Binding-site contacts:
Ligand atom C25 contacts residue ASN79 of chain 1.A at 3.4 Å.
Ligand atom C21 contacts residue TRP193 of chain 1.A at 3.5 Å (hydrophobic).
Ligand atom N11 contacts residue GLY194 of chain 1.A at 3.2 Å (h-bond).
Ligand atom C16 contacts residue SER172 of chain 1.A at 3.5 Å.
Ligand atom N3 contacts residue SER177 of chain 1.A at 3.7 Å.
Ligand atom C16 contacts residue CYS173 of chain 1.A at 3.5 Å (hydrophobic).
Ligand atom C15 contacts residue CYS173 of chain 1.A at 3.5 Å (hydrophobic).
Ligand atom C2 contacts residue GLN174 of chain 1.A at 3.8 Å.
Ligand atom N3 contacts residue SER192 of chain 1.A at 2.9 Å (h-bond).
Ligand atom C28 contacts residue THR80 of chain 1.A at 3.3 Å.
Ligand atom C25 contacts residue GLN155 of chain 1.A at 3.5 Å.
Ligand atom C22 contacts residue GLN174 of chain 1.A at 3.2 Å.
Ligand atom C15 contacts residue VAL191 of chain 1.A at 3.6 Å (hydrophobic).
Ligand atom C22 contacts residue GLY194 of chain 1.A at 3.7 Å.
Ligand atom N19 contacts residue SER172 of chain 1.A at 3.4 Å (h-bond).
Ligand atom C1 contacts residue GLN174 of chain 1.A at 3.7 Å.
Ligand atom O27 contacts residue THR80 of chain 1.A at 3.7 Å.
Ligand atom C18 contacts residue SER172 of chain 1.A at 3.1 Å.
Ligand atom N20 contacts residue GLY204 of chain 1.A at 3.3 Å.
Ligand atom O12 contacts residue TRP193 of chain 1.A at 3.1 Å.
Ligand atom N19 contacts residue ASP171 of chain 1.A at 2.8 Å (salt-bridge).
Ligand atom N19 contacts residue GLY196 of chain 1.A at 2.9 Å (h-bond).
Ligand atom C28 contacts residue GLN155 of chain 1.A at 3.6 Å.
Ligand atom C21 contacts residue GLY196 of chain 1.A at 3.7 Å.
Ligand atom C2 contacts residue SER177 of chain 1.A at 3.2 Å.
Ligand atom O27 contacts residue GLN155 of chain 1.A at 3.3 Å (h-bond).
Ligand atom C21 contacts residue GLY194 of chain 1.A at 3.3 Å.
Ligand atom O14 contacts residue GLN174 of chain 1.A at 3.1 Å (h-bond).
Ligand atom C29 contacts residue TRP193 of chain 1.A at 3.5 Å (hydrophobic).
Ligand atom C13 contacts residue HIS40 of chain 1.A at 3.7 Å.
Ligand atom N20 contacts residue ASP171 of chain 1.A at 2.8 Å (salt-bridge).
Ligand atom N3 contacts residue HIS40 of chain 1.A at 3.7 Å.
Ligand atom C17 contacts residue SER172 of chain 1.A at 3.7 Å.
Ligand atom C18 contacts residue ASP171 of chain 1.A at 3.5 Å.
Ligand atom N20 contacts residue SER172 of chain 1.A at 3.0 Å (h-bond).
Ligand atom C26 contacts residue THR80 of chain 1.A at 3.7 Å.
Ligand atom C26 contacts residue GLN155 of chain 1.A at 3.2 Å.
Ligand atom C2 contacts residue SER192 of chain 1.A at 3.8 Å.
Ligand atom O12 contacts residue GLY194 of chain 1.A at 3.2 Å (h-bond).
Ligand atom N19 contacts residue CYS197 of chain 1.A at 3.7 Å.

Sequence of chain 1.A:
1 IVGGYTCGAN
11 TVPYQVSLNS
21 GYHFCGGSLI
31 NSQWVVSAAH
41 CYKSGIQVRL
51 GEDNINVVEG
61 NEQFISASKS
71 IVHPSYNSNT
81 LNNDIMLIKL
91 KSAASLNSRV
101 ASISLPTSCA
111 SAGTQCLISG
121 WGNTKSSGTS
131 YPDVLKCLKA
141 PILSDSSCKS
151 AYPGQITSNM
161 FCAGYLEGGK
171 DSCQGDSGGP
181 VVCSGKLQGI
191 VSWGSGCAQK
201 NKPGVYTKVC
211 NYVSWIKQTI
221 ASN

The protein below binds the small molecule below.
Small molecule (SMILES): [H]/N=C(/N)c1ccc(CNC(=O)[C@H](C)NC(=O)[C@H](N)CCc2ccc(O)cc2)cc1